Sequence of chain 1.C:
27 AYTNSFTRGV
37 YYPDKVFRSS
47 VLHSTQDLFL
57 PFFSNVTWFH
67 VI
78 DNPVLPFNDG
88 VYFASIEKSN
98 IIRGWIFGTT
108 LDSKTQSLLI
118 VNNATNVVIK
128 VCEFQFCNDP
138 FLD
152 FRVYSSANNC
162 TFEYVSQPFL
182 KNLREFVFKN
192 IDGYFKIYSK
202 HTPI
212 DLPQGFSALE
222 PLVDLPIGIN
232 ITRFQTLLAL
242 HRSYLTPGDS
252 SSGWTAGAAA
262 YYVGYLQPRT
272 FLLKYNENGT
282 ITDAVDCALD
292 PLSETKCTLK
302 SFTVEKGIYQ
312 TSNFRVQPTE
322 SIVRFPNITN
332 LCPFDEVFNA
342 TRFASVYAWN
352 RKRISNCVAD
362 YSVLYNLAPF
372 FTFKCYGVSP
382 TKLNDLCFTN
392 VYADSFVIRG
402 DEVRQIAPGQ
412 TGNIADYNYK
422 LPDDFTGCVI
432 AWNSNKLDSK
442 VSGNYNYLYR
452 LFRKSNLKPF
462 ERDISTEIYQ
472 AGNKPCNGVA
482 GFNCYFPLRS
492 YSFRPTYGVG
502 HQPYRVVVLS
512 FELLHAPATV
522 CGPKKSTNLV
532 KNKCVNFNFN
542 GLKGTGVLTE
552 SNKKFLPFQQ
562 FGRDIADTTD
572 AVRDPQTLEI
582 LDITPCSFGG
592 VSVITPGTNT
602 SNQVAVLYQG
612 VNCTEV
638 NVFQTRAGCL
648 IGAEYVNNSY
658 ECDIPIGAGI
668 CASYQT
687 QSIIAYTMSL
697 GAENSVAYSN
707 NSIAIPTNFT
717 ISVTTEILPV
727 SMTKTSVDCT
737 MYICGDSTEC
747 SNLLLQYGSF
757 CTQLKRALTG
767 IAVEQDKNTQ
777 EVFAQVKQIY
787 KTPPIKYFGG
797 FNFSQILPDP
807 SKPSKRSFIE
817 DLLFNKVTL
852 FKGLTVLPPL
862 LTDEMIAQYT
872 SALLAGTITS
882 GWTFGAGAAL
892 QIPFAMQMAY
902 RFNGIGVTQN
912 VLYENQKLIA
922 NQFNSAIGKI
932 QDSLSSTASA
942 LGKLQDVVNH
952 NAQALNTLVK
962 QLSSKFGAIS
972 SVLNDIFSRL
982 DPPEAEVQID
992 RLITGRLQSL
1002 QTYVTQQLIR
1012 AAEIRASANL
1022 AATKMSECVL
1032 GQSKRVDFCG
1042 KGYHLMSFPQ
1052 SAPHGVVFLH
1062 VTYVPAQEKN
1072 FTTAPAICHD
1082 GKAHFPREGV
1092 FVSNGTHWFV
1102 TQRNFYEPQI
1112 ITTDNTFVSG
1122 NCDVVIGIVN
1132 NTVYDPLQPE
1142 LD

A protein and the small-molecule ligand that binds it are described below.
Small molecule (SMILES): CC(=O)N[C@@H]1[C@@H](O)[C@H](O)[C@@H](CO)O[C@H]1O

Binding-site contacts:
Ligand atom C1 contacts residue THR1097 of chain 1.C at 3.5 Å.
Ligand atom C3 contacts residue HIS1098 of chain 1.C at 3.9 Å.
Ligand atom O3 contacts residue THR1097 of chain 1.C at 4.2 Å.
Ligand atom C2 contacts residue ASN1095 of chain 1.C at 2.5 Å.
Ligand atom C8 contacts residue ASN1095 of chain 1.C at 4.4 Å.
Ligand atom C3 contacts residue THR1097 of chain 1.C at 3.5 Å.
Ligand atom O5 contacts residue PHE1100 of chain 1.C at 4.2 Å.
Ligand atom C1 contacts residue ASN1095 of chain 1.C at 1.4 Å.
Ligand atom C5 contacts residue PHE1100 of chain 1.C at 4.3 Å (hydrophobic).
Ligand atom C4 contacts residue ASN1095 of chain 1.C at 4.2 Å.
Ligand atom O7 contacts residue ASN1095 of chain 1.C at 3.2 Å (h-bond).
Ligand atom C1 contacts residue HIS1098 of chain 1.C at 4.3 Å.
Ligand atom C8 contacts residue THR1097 of chain 1.C at 3.9 Å.
Ligand atom C7 contacts residue THR1097 of chain 1.C at 3.7 Å.
Ligand atom C4 contacts residue HIS1098 of chain 1.C at 4.2 Å.
Ligand atom C7 contacts residue ASN1095 of chain 1.C at 3.2 Å.
Ligand atom C6 contacts residue PHE1100 of chain 1.C at 3.8 Å (hydrophobic).
Ligand atom C5 contacts residue ASN1095 of chain 1.C at 3.7 Å.
Ligand atom O6 contacts residue PHE1100 of chain 1.C at 4.1 Å.
Ligand atom N2 contacts residue THR1097 of chain 1.C at 2.7 Å (h-bond).
Ligand atom C3 contacts residue ASN1095 of chain 1.C at 3.8 Å.
Ligand atom C2 contacts residue THR1097 of chain 1.C at 3.4 Å.
Ligand atom O4 contacts residue HIS1098 of chain 1.C at 3.9 Å.
Ligand atom C5 contacts residue HIS1098 of chain 1.C at 4.0 Å.
Ligand atom N2 contacts residue ASN1095 of chain 1.C at 2.9 Å (h-bond).
Ligand atom O5 contacts residue ASN1095 of chain 1.C at 2.4 Å (h-bond).